This small molecule binds to this protein.
Small molecule (SMILES): CC(C)[C@H](NC(=O)[C@@H](NC(=O)[C@H](C)NC(=O)[C@@H]1CCCN1C(=O)[C@@H](N)Cc1ccccc1)[C@@H](C)OP(=O)(O)O)C(=O)O

Sequence of chain 1.A:
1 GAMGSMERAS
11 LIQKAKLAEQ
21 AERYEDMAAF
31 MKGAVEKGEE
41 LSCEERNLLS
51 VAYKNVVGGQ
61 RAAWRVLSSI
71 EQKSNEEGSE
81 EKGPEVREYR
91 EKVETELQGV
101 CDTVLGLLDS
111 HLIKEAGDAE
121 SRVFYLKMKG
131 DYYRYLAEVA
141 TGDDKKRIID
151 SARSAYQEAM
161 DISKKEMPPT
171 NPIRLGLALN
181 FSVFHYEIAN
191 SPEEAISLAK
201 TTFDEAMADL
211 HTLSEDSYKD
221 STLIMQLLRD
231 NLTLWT

Binding-site contacts:
Ligand atom P contacts residue ARG61 of chain 1.A at 3.6 Å.
Ligand atom CG1 contacts residue LEU227 of chain 1.A at 3.5 Å (hydrophobic).
Ligand atom CA contacts residue ASN231 of chain 1.A at 3.5 Å.
Ligand atom O contacts residue LYS54 of chain 1.A at 3.5 Å (salt-bridge).
Ligand atom CA contacts residue ASN180 of chain 1.A at 3.2 Å.
Ligand atom P contacts residue TYR135 of chain 1.A at 3.8 Å.
Ligand atom O2P contacts residue ARG61 of chain 1.A at 2.9 Å (salt-bridge).
Ligand atom CG1 contacts residue N0L1 of chain 1.F at 3.7 Å.
Ligand atom CG contacts residue VAL183 of chain 1.A at 3.7 Å (hydrophobic).
Ligand atom O contacts residue ASN231 of chain 1.A at 3.0 Å (h-bond).
Ligand atom C contacts residue LYS127 of chain 1.A at 3.8 Å.
Ligand atom O3P contacts residue TYR135 of chain 1.A at 2.6 Å (h-bond).
Ligand atom CA contacts residue ASN231 of chain 1.A at 3.8 Å.
Ligand atom CG2 contacts residue VAL183 of chain 1.A at 3.7 Å (hydrophobic).
Ligand atom O2P contacts residue ARG134 of chain 1.A at 2.8 Å (salt-bridge).
Ligand atom CB contacts residue ARG65 of chain 1.A at 3.7 Å.
Ligand atom O contacts residue VAL183 of chain 1.A at 3.5 Å.
Ligand atom O contacts residue ASN180 of chain 1.A at 2.9 Å (h-bond).
Ligand atom O1P contacts residue LYS54 of chain 1.A at 3.4 Å (salt-bridge).
Ligand atom CG1 contacts residue LEU179 of chain 1.A at 3.8 Å (hydrophobic).
Ligand atom N contacts residue ASN180 of chain 1.A at 3.0 Å (h-bond).
Ligand atom CA contacts residue LEU179 of chain 1.A at 3.8 Å (hydrophobic).
Ligand atom CG2 contacts residue GLY176 of chain 1.A at 3.6 Å.
Ligand atom N contacts residue ASN231 of chain 1.A at 2.9 Å (h-bond).
Ligand atom CB contacts residue ASN231 of chain 1.A at 3.5 Å.
Ligand atom CB contacts residue TRP235 of chain 1.A at 3.9 Å (hydrophobic).
Ligand atom O3P contacts residue ARG134 of chain 1.A at 2.9 Å (salt-bridge).
Ligand atom P contacts residue ARG134 of chain 1.A at 3.8 Å.
Ligand atom O contacts residue LYS127 of chain 1.A at 2.8 Å (salt-bridge).
Ligand atom OXT contacts residue LYS54 of chain 1.A at 3.6 Å.
Ligand atom CB contacts residue ASN231 of chain 1.A at 3.6 Å.
Ligand atom O1P contacts residue ARG61 of chain 1.A at 2.9 Å (salt-bridge).
Ligand atom C contacts residue ASN231 of chain 1.A at 3.7 Å.
Ligand atom C contacts residue ASN180 of chain 1.A at 3.6 Å.
Ligand atom CG2 contacts residue ARG134 of chain 1.A at 3.9 Å.
Ligand atom CB contacts residue ASN180 of chain 1.A at 3.3 Å.
Ligand atom OXT contacts residue N0L1 of chain 1.F at 3.5 Å.
Ligand atom O contacts residue LEU179 of chain 1.A at 3.5 Å.
Ligand atom CG2 contacts residue N0L1 of chain 1.F at 3.8 Å.
Ligand atom CG2 contacts residue ASN180 of chain 1.A at 3.7 Å.